Binding-site contacts:
Ligand atom C4 contacts residue BMA1 of chain 34.P at 3.6 Å.
Ligand atom O3 contacts residue BMA1 of chain 34.P at 1.1 Å.
Ligand atom C3 contacts residue BMA1 of chain 34.P at 2.5 Å.
Ligand atom O2 contacts residue BMA1 of chain 34.P at 3.0 Å (h-bond).
Ligand atom O2 contacts residue HIS2 of chain 34.B at 3.4 Å (h-bond).
Ligand atom C2 contacts residue NAG1 of chain 34.N at 2.9 Å.
Ligand atom O6 contacts residue NAG1 of chain 34.N at 4.5 Å.
Ligand atom C5 contacts residue NAG1 of chain 34.N at 3.8 Å.
Ligand atom O5 contacts residue NAG1 of chain 34.N at 2.5 Å (h-bond).
Ligand atom C2 contacts residue HIS2 of chain 34.B at 4.5 Å.
Ligand atom O2 contacts residue NAG1 of chain 34.N at 3.4 Å (h-bond).
Ligand atom C2 contacts residue BMA1 of chain 34.P at 3.2 Å.
Ligand atom C3 contacts residue NAG1 of chain 34.N at 4.1 Å.
Ligand atom C1 contacts residue NAG1 of chain 34.N at 1.7 Å.
Ligand atom O4 contacts residue BMA1 of chain 34.P at 4.0 Å.

Sequence of chain 34.B:
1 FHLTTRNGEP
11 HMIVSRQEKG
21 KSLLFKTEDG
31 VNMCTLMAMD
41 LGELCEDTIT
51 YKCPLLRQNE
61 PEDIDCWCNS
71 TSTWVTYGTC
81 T

A protein and the small-molecule ligand that binds it are described below.
Small molecule (SMILES): OC[C@H]1O[C@@H](O)[C@@H](O)[C@@H](O)[C@@H]1O